Sequence of chain 1.A:
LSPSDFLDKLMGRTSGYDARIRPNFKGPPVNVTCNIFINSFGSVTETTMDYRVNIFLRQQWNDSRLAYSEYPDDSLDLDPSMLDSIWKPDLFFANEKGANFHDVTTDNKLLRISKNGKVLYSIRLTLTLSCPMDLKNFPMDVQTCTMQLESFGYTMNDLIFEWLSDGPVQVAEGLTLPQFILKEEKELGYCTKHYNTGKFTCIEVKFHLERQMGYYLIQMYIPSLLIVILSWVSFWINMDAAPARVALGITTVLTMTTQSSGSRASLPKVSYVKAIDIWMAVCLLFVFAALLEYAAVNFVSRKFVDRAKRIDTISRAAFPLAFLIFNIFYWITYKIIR

Binding-site contacts:
Ligand atom N2 contacts residue PRO43 of chain 1.A at 3.1 Å (h-bond).
Ligand atom C8 contacts residue ASN76 of chain 1.A at 3.4 Å.
Ligand atom C5 contacts residue ASN45 of chain 1.A at 3.7 Å.
Ligand atom C7 contacts residue ASN45 of chain 1.A at 4.0 Å.
Ligand atom C2 contacts residue ASN45 of chain 1.A at 2.5 Å.
Ligand atom C1 contacts residue ASN45 of chain 1.A at 1.4 Å.
Ligand atom C3 contacts residue ASN45 of chain 1.A at 3.8 Å.
Ligand atom N2 contacts residue ASN45 of chain 1.A at 2.8 Å (h-bond).
Ligand atom C3 contacts residue PRO43 of chain 1.A at 3.9 Å (hydrophobic).
Ligand atom C7 contacts residue PRO43 of chain 1.A at 4.0 Å (hydrophobic).
Ligand atom C4 contacts residue ASN45 of chain 1.A at 4.2 Å.
Ligand atom O3 contacts residue PRO42 of chain 1.A at 4.3 Å.
Ligand atom C1 contacts residue PRO43 of chain 1.A at 3.6 Å (hydrophobic).
Ligand atom C3 contacts residue PRO42 of chain 1.A at 4.5 Å (hydrophobic).
Ligand atom C8 contacts residue PRO43 of chain 1.A at 4.2 Å (hydrophobic).
Ligand atom O5 contacts residue ASN45 of chain 1.A at 2.4 Å (h-bond).
Ligand atom C2 contacts residue PRO43 of chain 1.A at 3.7 Å (hydrophobic).
Ligand atom C7 contacts residue ASN76 of chain 1.A at 4.4 Å.

A small-molecule ligand and the protein it binds are described below.
Small molecule (SMILES): CC(=O)N[C@@H]1[C@@H](O)[C@H](O)[C@@H](CO)O[C@H]1O